This protein binds this small molecule.
Small molecule (SMILES): NC(=O)CN(CC(=O)O)CC(=O)O

Sequence of chain 1.A:
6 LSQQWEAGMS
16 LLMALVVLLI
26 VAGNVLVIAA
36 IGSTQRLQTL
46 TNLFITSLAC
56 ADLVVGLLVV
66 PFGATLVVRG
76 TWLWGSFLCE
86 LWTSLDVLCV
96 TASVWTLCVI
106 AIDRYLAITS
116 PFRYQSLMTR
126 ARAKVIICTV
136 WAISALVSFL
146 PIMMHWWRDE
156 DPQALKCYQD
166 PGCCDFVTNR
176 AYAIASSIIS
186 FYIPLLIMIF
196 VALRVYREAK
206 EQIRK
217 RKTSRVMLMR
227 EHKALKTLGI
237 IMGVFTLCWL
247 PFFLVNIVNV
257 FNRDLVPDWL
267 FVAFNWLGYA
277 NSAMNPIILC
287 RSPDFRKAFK

Binding-site contacts:
Ligand atom C3 contacts residue GLY80 of chain 1.A at 4.4 Å.
Ligand atom C3 contacts residue PRO166 of chain 1.A at 3.7 Å (hydrophobic).
Ligand atom O2 contacts residue PRO166 of chain 1.A at 4.3 Å.
Ligand atom C2 contacts residue SER81 of chain 1.A at 3.2 Å.
Ligand atom O4 contacts residue PRO166 of chain 1.A at 3.5 Å.
Ligand atom N1 contacts residue PRO166 of chain 1.A at 4.5 Å.
Ligand atom C2 contacts residue PRO166 of chain 1.A at 3.8 Å (hydrophobic).
Ligand atom O2 contacts residue SER81 of chain 1.A at 2.6 Å (h-bond).
Ligand atom O1 contacts residue PRO166 of chain 1.A at 3.7 Å.
Ligand atom C1 contacts residue PRO166 of chain 1.A at 4.0 Å (hydrophobic).
Ligand atom O1 contacts residue SER81 of chain 1.A at 2.8 Å (h-bond).
Ligand atom O3 contacts residue PRO166 of chain 1.A at 3.5 Å.
Ligand atom O1 contacts residue GLY80 of chain 1.A at 3.5 Å.
Ligand atom C4 contacts residue PRO166 of chain 1.A at 3.3 Å (hydrophobic).